This small molecule binds to this protein.
Small molecule (SMILES): CC(=O)N[C@H]1[C@H](O[C@H]2[C@H](O)[C@@H](NC(C)=O)CO[C@@H]2CO)O[C@H](CO)[C@@H](O)[C@@H]1O

Sequence of chain 1.A:
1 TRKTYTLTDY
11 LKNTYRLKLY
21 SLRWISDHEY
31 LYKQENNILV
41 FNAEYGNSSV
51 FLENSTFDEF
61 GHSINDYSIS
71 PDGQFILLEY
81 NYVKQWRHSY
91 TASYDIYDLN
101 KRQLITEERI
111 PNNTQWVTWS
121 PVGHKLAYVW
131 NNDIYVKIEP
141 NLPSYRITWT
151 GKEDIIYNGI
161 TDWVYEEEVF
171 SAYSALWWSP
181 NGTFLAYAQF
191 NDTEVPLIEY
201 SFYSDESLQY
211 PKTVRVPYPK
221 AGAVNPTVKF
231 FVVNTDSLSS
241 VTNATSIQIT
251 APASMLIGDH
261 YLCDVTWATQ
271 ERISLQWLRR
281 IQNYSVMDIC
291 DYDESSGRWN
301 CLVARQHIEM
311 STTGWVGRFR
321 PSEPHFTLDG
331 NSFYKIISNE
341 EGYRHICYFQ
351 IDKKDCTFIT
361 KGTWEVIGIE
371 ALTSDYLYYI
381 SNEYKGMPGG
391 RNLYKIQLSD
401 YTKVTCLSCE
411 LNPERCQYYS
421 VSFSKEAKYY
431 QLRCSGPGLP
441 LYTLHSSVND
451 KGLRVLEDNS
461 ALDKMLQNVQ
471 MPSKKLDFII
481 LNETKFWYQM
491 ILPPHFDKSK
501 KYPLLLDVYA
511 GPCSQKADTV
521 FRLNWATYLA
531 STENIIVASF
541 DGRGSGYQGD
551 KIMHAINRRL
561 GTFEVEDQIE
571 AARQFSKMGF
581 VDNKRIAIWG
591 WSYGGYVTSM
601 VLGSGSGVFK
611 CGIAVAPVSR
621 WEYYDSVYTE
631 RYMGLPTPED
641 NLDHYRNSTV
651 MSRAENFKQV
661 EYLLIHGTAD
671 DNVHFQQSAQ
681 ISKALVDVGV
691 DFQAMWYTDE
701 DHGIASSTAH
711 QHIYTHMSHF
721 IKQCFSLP

Binding-site contacts:
Ligand atom C7 contacts residue ASN234 of chain 1.A at 4.1 Å.
Ligand atom C6 contacts residue GLU271 of chain 1.A at 3.2 Å.
Ligand atom C5 contacts residue GLN270 of chain 1.A at 4.5 Å.
Ligand atom C8 contacts residue ASN234 of chain 1.A at 3.6 Å.
Ligand atom C5 contacts residue ASN181 of chain 1.A at 3.7 Å.
Ligand atom O5 contacts residue ASN181 of chain 1.A at 2.4 Å (h-bond).
Ligand atom O6 contacts residue GLU271 of chain 1.A at 2.6 Å (salt-bridge).
Ligand atom O5 contacts residue THR183 of chain 1.A at 3.5 Å (h-bond).
Ligand atom C7 contacts residue ASN181 of chain 1.A at 3.2 Å.
Ligand atom O7 contacts residue ASN181 of chain 1.A at 3.2 Å (h-bond).
Ligand atom C5 contacts residue THR183 of chain 1.A at 3.5 Å.
Ligand atom C8 contacts residue PHE184 of chain 1.A at 3.4 Å (hydrophobic).
Ligand atom O7 contacts residue THR183 of chain 1.A at 4.3 Å.
Ligand atom C4 contacts residue ASN181 of chain 1.A at 4.2 Å.
Ligand atom C6 contacts residue GLN270 of chain 1.A at 4.1 Å.
Ligand atom C1 contacts residue ASN181 of chain 1.A at 1.4 Å.
Ligand atom N2 contacts residue THR183 of chain 1.A at 3.7 Å.
Ligand atom C2 contacts residue ASN181 of chain 1.A at 2.4 Å.
Ligand atom C3 contacts residue GLU294 of chain 1.A at 3.6 Å.
Ligand atom O7 contacts residue ASN234 of chain 1.A at 3.6 Å.
Ligand atom C1 contacts residue THR183 of chain 1.A at 2.9 Å.
Ligand atom N2 contacts residue ASN181 of chain 1.A at 2.8 Å (h-bond).
Ligand atom C2 contacts residue GLU294 of chain 1.A at 4.5 Å.
Ligand atom O5 contacts residue GLN270 of chain 1.A at 3.6 Å.
Ligand atom C1 contacts residue GLN270 of chain 1.A at 4.1 Å.
Ligand atom C8 contacts residue TYR292 of chain 1.A at 3.4 Å (hydrophobic).
Ligand atom C2 contacts residue THR183 of chain 1.A at 3.6 Å.
Ligand atom C8 contacts residue ASN181 of chain 1.A at 4.3 Å.
Ligand atom O6 contacts residue GLN270 of chain 1.A at 3.8 Å.
Ligand atom O3 contacts residue GLU294 of chain 1.A at 3.6 Å (salt-bridge).
Ligand atom C3 contacts residue THR183 of chain 1.A at 3.7 Å.
Ligand atom C4 contacts residue THR183 of chain 1.A at 4.1 Å.
Ligand atom N2 contacts residue GLU294 of chain 1.A at 4.2 Å.
Ligand atom C3 contacts residue ASN181 of chain 1.A at 3.8 Å.